Sequence of chain 1.B:
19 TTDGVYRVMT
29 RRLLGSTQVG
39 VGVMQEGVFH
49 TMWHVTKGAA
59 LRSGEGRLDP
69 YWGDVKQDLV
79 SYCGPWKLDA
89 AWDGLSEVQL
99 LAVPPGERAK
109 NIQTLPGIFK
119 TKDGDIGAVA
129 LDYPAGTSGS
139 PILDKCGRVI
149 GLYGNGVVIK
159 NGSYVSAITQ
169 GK

Binding-site contacts:
Ligand atom O21 contacts residue SER136 of chain 1.B at 3.7 Å.
Ligand atom C34 contacts residue GLY154 of chain 1.B at 3.7 Å.
Ligand atom C17 contacts residue TYR131 of chain 1.B at 3.6 Å (hydrophobic).
Ligand atom N19 contacts residue SER136 of chain 1.B at 3.2 Å (h-bond).
Ligand atom C31 contacts residue TYR162 of chain 1.B at 3.7 Å (hydrophobic).
Ligand atom O21 contacts residue ALA133 of chain 1.B at 3.6 Å.
Ligand atom O30 contacts residue GLY154 of chain 1.B at 3.0 Å (h-bond).
Ligand atom C12 contacts residue ASP130 of chain 1.B at 3.7 Å.
Ligand atom C26 contacts residue ASN153 of chain 1.B at 3.5 Å.
Ligand atom C16 contacts residue TYR131 of chain 1.B at 3.7 Å (hydrophobic).
Ligand atom N13 contacts residue VAL156 of chain 1.B at 3.5 Å.
Ligand atom N14 contacts residue GLY160 of chain 1.B at 2.9 Å (h-bond).
Ligand atom N27 contacts residue ASP40 of chain 1.A at 2.9 Å (salt-bridge).
Ligand atom N11 contacts residue TYR162 of chain 1.B at 3.6 Å.
Ligand atom N19 contacts residue GLY152 of chain 1.B at 2.9 Å (h-bond).
Ligand atom N36 contacts residue PHE41 of chain 1.A at 2.7 Å (h-bond).
Ligand atom N27 contacts residue GLY39 of chain 1.A at 3.0 Å (h-bond).
Ligand atom C32 contacts residue GLY154 of chain 1.B at 3.3 Å.
Ligand atom C25 contacts residue ASN153 of chain 1.B at 3.6 Å.
Ligand atom C20 contacts residue GLY152 of chain 1.B at 3.5 Å.
Ligand atom C25 contacts residue HIS52 of chain 1.B at 3.7 Å.
Ligand atom O39 contacts residue VAL156 of chain 1.B at 3.3 Å.
Ligand atom C15 contacts residue TYR131 of chain 1.B at 3.2 Å (hydrophobic).
Ligand atom C20 contacts residue SER136 of chain 1.B at 3.6 Å.
Ligand atom C17 contacts residue TYR162 of chain 1.B at 3.7 Å (hydrophobic).
Ligand atom N27 contacts residue ASN153 of chain 1.B at 2.8 Å (h-bond).
Ligand atom C34 contacts residue PHE41 of chain 1.A at 3.4 Å (hydrophobic).
Ligand atom N11 contacts residue ASP130 of chain 1.B at 2.8 Å (salt-bridge).
Ligand atom O30 contacts residue TYR162 of chain 1.B at 2.9 Å (h-bond).
Ligand atom C18 contacts residue SER136 of chain 1.B at 3.0 Å.
Ligand atom C18 contacts residue ALA133 of chain 1.B at 3.7 Å (hydrophobic).
Ligand atom N19 contacts residue TYR162 of chain 1.B at 3.4 Å (h-bond).
Ligand atom O30 contacts residue GLY152 of chain 1.B at 3.5 Å (h-bond).
Ligand atom N14 contacts residue ASP130 of chain 1.B at 2.9 Å (salt-bridge).
Ligand atom C23 contacts residue HIS52 of chain 1.B at 3.5 Å.
Ligand atom C26 contacts residue ASP40 of chain 1.A at 3.2 Å.
Ligand atom C29 contacts residue TYR162 of chain 1.B at 3.6 Å (hydrophobic).
Ligand atom C35 contacts residue PHE41 of chain 1.A at 3.3 Å (hydrophobic).
Ligand atom C15 contacts residue ASP130 of chain 1.B at 3.6 Å.
Ligand atom C22 contacts residue GLY152 of chain 1.B at 3.2 Å.

Sequence of chain 1.A:
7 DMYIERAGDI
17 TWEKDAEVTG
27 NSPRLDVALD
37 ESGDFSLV

The small molecule below binds the protein below.
Small molecule (SMILES): [H]/N=C(/N)N[C@@H]1CCCCNC(=O)[C@H](CCCCN)NC(=O)[C@H](CCCCN)NC(=O)Cc2cccc(c2)CNC(=O)[C@@H](C)NC1=O